The small molecule below binds the protein below.
Small molecule (SMILES): Nc1ncnc2c1ncn2[C@H]1C[C@H](O)[C@@H](CO[P](=O)(O)O[P](=O)(O)OP(=O)(O)O)O1

Binding-site contacts:
Ligand atom O2B contacts residue SER414 of chain 1.A at 3.4 Å (h-bond).
Ligand atom C2' contacts residue TYR416 of chain 1.A at 3.6 Å (hydrophobic).
Ligand atom O1B contacts residue ASN564 of chain 1.A at 3.5 Å (h-bond).
Ligand atom O2B contacts residue ASP623 of chain 1.A at 3.2 Å (salt-bridge).
Ligand atom O1B contacts residue SER414 of chain 1.A at 3.5 Å.
Ligand atom O1G contacts residue ASP411 of chain 1.A at 2.9 Å (salt-bridge).
Ligand atom PA contacts residue CA1 of chain 1.E at 3.5 Å.
Ligand atom O3A contacts residue LYS560 of chain 1.A at 3.0 Å (salt-bridge).
Ligand atom PG contacts residue CA1 of chain 1.E at 3.6 Å.
Ligand atom PA contacts residue LYS560 of chain 1.A at 3.8 Å.
Ligand atom PB contacts residue SER414 of chain 1.A at 3.6 Å.
Ligand atom O3' contacts residue TYR416 of chain 1.A at 3.0 Å (h-bond).
Ligand atom O3B contacts residue LYS560 of chain 1.A at 3.7 Å.
Ligand atom O2G contacts residue THR413 of chain 1.A at 3.7 Å.
Ligand atom O2A contacts residue ASP623 of chain 1.A at 3.2 Å (salt-bridge).
Ligand atom O2A contacts residue CA1 of chain 1.E at 2.4 Å.
Ligand atom O3G contacts residue LYS560 of chain 1.A at 3.4 Å (salt-bridge).
Ligand atom O3B contacts residue SER414 of chain 1.A at 3.5 Å (h-bond).
Ligand atom O1B contacts residue LEU415 of chain 1.A at 3.7 Å.
Ligand atom O2G contacts residue SER414 of chain 1.A at 2.8 Å (h-bond).
Ligand atom O2G contacts residue ARG482 of chain 1.A at 2.9 Å (salt-bridge).
Ligand atom O2B contacts residue LEU415 of chain 1.A at 3.0 Å (h-bond).
Ligand atom O3G contacts residue ARG482 of chain 1.A at 2.8 Å (salt-bridge).
Ligand atom C5' contacts residue ASP623 of chain 1.A at 3.5 Å.
Ligand atom O2A contacts residue CA1 of chain 1.F at 2.5 Å.
Ligand atom O3' contacts residue ASN564 of chain 1.A at 3.5 Å (h-bond).
Ligand atom PB contacts residue CA1 of chain 1.E at 3.4 Å.
Ligand atom O3A contacts residue CA1 of chain 1.E at 3.7 Å.
Ligand atom O2B contacts residue CA1 of chain 1.E at 2.3 Å.
Ligand atom O1G contacts residue CA1 of chain 1.E at 2.3 Å.
Ligand atom O2B contacts residue LEU412 of chain 1.A at 3.3 Å (h-bond).
Ligand atom O4' contacts residue THR622 of chain 1.A at 3.8 Å.
Ligand atom O2A contacts residue ASP411 of chain 1.A at 3.4 Å (salt-bridge).
Ligand atom PG contacts residue ARG482 of chain 1.A at 3.6 Å.
Ligand atom PG contacts residue SER414 of chain 1.A at 3.7 Å.
Ligand atom O3' contacts residue LEU415 of chain 1.A at 3.4 Å (h-bond).
Ligand atom O1A contacts residue LYS560 of chain 1.A at 3.2 Å (salt-bridge).
Ligand atom O1G contacts residue LEU412 of chain 1.A at 3.5 Å (h-bond).
Ligand atom C2' contacts residue ASN564 of chain 1.A at 3.7 Å.
Ligand atom PA contacts residue CA1 of chain 1.F at 3.7 Å.

Sequence of chain 1.A:
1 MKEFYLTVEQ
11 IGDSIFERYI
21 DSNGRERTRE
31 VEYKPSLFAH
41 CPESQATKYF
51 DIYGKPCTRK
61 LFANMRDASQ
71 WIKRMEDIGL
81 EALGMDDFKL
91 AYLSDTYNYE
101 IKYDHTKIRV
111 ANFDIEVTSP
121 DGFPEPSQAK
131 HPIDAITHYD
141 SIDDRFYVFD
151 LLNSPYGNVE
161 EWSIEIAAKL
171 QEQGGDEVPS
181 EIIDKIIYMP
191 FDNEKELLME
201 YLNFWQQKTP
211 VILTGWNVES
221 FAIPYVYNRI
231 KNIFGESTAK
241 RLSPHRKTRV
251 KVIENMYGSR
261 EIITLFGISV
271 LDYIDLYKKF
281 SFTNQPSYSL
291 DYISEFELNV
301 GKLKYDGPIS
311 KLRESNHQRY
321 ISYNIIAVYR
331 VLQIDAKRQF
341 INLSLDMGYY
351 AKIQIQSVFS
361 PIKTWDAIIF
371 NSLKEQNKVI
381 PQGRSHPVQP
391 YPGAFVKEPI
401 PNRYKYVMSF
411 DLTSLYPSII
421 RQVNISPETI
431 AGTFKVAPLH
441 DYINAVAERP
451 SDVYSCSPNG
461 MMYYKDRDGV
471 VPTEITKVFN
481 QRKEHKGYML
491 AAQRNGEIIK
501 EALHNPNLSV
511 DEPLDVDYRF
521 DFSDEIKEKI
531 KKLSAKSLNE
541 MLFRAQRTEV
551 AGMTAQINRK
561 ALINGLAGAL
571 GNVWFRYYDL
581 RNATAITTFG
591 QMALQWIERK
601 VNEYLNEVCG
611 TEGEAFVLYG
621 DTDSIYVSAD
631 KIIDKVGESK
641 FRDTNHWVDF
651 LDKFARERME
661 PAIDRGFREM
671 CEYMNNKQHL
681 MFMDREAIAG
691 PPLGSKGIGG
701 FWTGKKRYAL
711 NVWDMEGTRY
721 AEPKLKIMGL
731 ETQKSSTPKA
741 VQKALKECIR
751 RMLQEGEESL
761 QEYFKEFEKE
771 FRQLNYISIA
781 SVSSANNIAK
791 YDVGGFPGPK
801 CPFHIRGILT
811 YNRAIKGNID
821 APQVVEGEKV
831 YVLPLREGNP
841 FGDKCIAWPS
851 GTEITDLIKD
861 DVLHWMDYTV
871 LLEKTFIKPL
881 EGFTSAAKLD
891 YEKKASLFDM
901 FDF